This small molecule binds to this protein.
Small molecule (SMILES): CC(=O)N[C@@H]1[C@@H](O)[C@H](O)[C@@H](CO)O[C@@H]1O

Sequence of chain 1.A:
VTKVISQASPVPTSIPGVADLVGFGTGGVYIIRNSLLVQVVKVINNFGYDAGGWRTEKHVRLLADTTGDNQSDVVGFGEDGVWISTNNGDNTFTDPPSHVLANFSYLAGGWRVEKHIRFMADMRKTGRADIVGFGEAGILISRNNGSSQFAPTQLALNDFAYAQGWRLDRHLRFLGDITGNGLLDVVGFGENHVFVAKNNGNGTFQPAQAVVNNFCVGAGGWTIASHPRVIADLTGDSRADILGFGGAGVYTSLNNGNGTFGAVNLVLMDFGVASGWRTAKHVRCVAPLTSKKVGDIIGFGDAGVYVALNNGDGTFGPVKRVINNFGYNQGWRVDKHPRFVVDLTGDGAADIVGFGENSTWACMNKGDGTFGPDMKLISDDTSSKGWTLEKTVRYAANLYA

Binding-site contacts:
Ligand atom C2 contacts residue NAG1 of chain 1.I at 0.1 Å.
Ligand atom O4 contacts residue NAG1 of chain 1.I at 0.2 Å (h-bond).
Ligand atom C2 contacts residue GLN164 of chain 1.A at 3.9 Å.
Ligand atom C6 contacts residue NAG1 of chain 1.I at 0.1 Å.
Ligand atom O3 contacts residue NAG1 of chain 1.I at 0.1 Å (h-bond).
Ligand atom O5 contacts residue NAG1 of chain 1.I at 0.2 Å (h-bond).
Ligand atom C8 contacts residue GLU191 of chain 1.A at 3.9 Å.
Ligand atom O3 contacts residue GLN164 of chain 1.A at 4.1 Å.
Ligand atom O6 contacts residue NAG1 of chain 1.I at 0.1 Å (h-bond).
Ligand atom C7 contacts residue TRP166 of chain 1.A at 3.7 Å (hydrophobic).
Ligand atom C3 contacts residue TRP166 of chain 1.A at 3.9 Å (hydrophobic).
Ligand atom C3 contacts residue GLN164 of chain 1.A at 3.8 Å.
Ligand atom O1 contacts residue NAG1 of chain 1.I at 1.2 Å.
Ligand atom O3 contacts residue ASP159 of chain 1.A at 2.7 Å (salt-bridge).
Ligand atom C8 contacts residue GLN164 of chain 1.A at 3.7 Å.
Ligand atom C8 contacts residue TRP166 of chain 1.A at 3.8 Å (hydrophobic).
Ligand atom C7 contacts residue GLU191 of chain 1.A at 3.8 Å.
Ligand atom C4 contacts residue ASP159 of chain 1.A at 4.1 Å.
Ligand atom C7 contacts residue GLN164 of chain 1.A at 3.9 Å.
Ligand atom O3 contacts residue TRP166 of chain 1.A at 2.9 Å (h-bond).
Ligand atom C3 contacts residue NAG1 of chain 1.I at 0.1 Å.
Ligand atom C7 contacts residue NAG1 of chain 1.I at 0.1 Å.
Ligand atom C8 contacts residue GLY165 of chain 1.A at 3.6 Å.
Ligand atom C8 contacts residue NAG1 of chain 1.I at 0.1 Å.
Ligand atom O1 contacts residue GLN164 of chain 1.A at 3.8 Å.
Ligand atom O7 contacts residue TRP166 of chain 1.A at 4.0 Å.
Ligand atom O7 contacts residue GLU191 of chain 1.A at 2.9 Å (salt-bridge).
Ligand atom C1 contacts residue NAG1 of chain 1.I at 0.2 Å.
Ligand atom O5 contacts residue PHE195 of chain 1.A at 4.2 Å.
Ligand atom N2 contacts residue NAG1 of chain 1.I at 0.1 Å (h-bond).
Ligand atom O4 contacts residue ASP159 of chain 1.A at 3.0 Å (salt-bridge).
Ligand atom O7 contacts residue GLY190 of chain 1.A at 3.5 Å.
Ligand atom C8 contacts residue HIS171 of chain 1.A at 3.5 Å.
Ligand atom N2 contacts residue TRP166 of chain 1.A at 3.5 Å (h-bond).
Ligand atom C3 contacts residue ASP159 of chain 1.A at 3.7 Å.
Ligand atom C5 contacts residue NAG1 of chain 1.I at 0.2 Å.
Ligand atom C4 contacts residue NAG1 of chain 1.I at 0.1 Å.
Ligand atom N2 contacts residue GLN164 of chain 1.A at 3.0 Å (h-bond).
Ligand atom O7 contacts residue PHE195 of chain 1.A at 3.8 Å.
Ligand atom O7 contacts residue NAG1 of chain 1.I at 0.1 Å (h-bond).